Binding-site contacts:
Ligand atom C2 contacts residue GLU59 of chain 1.A at 3.2 Å.
Ligand atom C6 contacts residue TYR234 of chain 1.A at 4.3 Å (hydrophobic).
Ligand atom C3 contacts residue GLU59 of chain 1.A at 3.7 Å.
Ligand atom O3 contacts residue TYR58 of chain 1.A at 3.3 Å (h-bond).
Ligand atom O6 contacts residue ALA230 of chain 1.A at 3.9 Å.
Ligand atom O2 contacts residue GLU59 of chain 1.A at 3.0 Å (salt-bridge).
Ligand atom O3 contacts residue TRP235 of chain 1.A at 3.5 Å (h-bond).
Ligand atom C6 contacts residue ASN231 of chain 1.A at 3.8 Å.
Ligand atom O3 contacts residue LYS265 of chain 1.A at 2.9 Å (salt-bridge).
Ligand atom C5 contacts residue ASN231 of chain 1.A at 4.3 Å.
Ligand atom C6 contacts residue TYR58 of chain 1.A at 4.2 Å (hydrophobic).
Ligand atom C3 contacts residue SER62 of chain 1.A at 3.5 Å.
Ligand atom O3 contacts residue GLU59 of chain 1.A at 3.1 Å (salt-bridge).
Ligand atom C2 contacts residue LYS265 of chain 1.A at 3.6 Å.
Ligand atom O1 contacts residue GLN40 of chain 1.A at 3.1 Å (h-bond).
Ligand atom O4 contacts residue TYR58 of chain 1.A at 3.3 Å (h-bond).
Ligand atom C4 contacts residue TYR58 of chain 1.A at 4.3 Å (hydrophobic).
Ligand atom O1 contacts residue GLN399 of chain 1.A at 3.6 Å.
Ligand atom C2 contacts residue GLN40 of chain 1.A at 3.8 Å.
Ligand atom C3 contacts residue TRP235 of chain 1.A at 3.6 Å (hydrophobic).
Ligand atom O2 contacts residue ASN35 of chain 1.A at 3.2 Å (h-bond).
Ligand atom O6 contacts residue TYR234 of chain 1.A at 4.1 Å.
Ligand atom C4 contacts residue ASN231 of chain 1.A at 3.4 Å.
Ligand atom C5 contacts residue TYR234 of chain 1.A at 3.8 Å (hydrophobic).
Ligand atom C4 contacts residue TRP235 of chain 1.A at 3.8 Å (hydrophobic).
Ligand atom C5 contacts residue GLN399 of chain 1.A at 4.0 Å.
Ligand atom C6 contacts residue GLN399 of chain 1.A at 3.3 Å.
Ligand atom C1 contacts residue GLN399 of chain 1.A at 3.9 Å.
Ligand atom O2 contacts residue GLN40 of chain 1.A at 2.8 Å (h-bond).
Ligand atom C3 contacts residue LYS265 of chain 1.A at 3.5 Å.
Ligand atom C4 contacts residue SER62 of chain 1.A at 3.3 Å.
Ligand atom O2 contacts residue LYS265 of chain 1.A at 2.8 Å (salt-bridge).
Ligand atom O4 contacts residue SER62 of chain 1.A at 3.0 Å (h-bond).
Ligand atom O4 contacts residue ASN231 of chain 1.A at 2.7 Å (h-bond).
Ligand atom C6 contacts residue ALA230 of chain 1.A at 3.7 Å (hydrophobic).
Ligand atom O1 contacts residue PHE395 of chain 1.A at 3.7 Å.
Ligand atom O3 contacts residue SER62 of chain 1.A at 2.6 Å (h-bond).
Ligand atom C1 contacts residue GLN40 of chain 1.A at 3.9 Å.
Ligand atom O6 contacts residue GLN399 of chain 1.A at 2.7 Å (h-bond).
Ligand atom O5 contacts residue GLN399 of chain 1.A at 3.0 Å (h-bond).

This small molecule binds to this protein.
Small molecule (SMILES): OC[C@H]1O[C@@H](O)[C@H](O)[C@@H](O)[C@H]1O

Sequence of chain 1.A:
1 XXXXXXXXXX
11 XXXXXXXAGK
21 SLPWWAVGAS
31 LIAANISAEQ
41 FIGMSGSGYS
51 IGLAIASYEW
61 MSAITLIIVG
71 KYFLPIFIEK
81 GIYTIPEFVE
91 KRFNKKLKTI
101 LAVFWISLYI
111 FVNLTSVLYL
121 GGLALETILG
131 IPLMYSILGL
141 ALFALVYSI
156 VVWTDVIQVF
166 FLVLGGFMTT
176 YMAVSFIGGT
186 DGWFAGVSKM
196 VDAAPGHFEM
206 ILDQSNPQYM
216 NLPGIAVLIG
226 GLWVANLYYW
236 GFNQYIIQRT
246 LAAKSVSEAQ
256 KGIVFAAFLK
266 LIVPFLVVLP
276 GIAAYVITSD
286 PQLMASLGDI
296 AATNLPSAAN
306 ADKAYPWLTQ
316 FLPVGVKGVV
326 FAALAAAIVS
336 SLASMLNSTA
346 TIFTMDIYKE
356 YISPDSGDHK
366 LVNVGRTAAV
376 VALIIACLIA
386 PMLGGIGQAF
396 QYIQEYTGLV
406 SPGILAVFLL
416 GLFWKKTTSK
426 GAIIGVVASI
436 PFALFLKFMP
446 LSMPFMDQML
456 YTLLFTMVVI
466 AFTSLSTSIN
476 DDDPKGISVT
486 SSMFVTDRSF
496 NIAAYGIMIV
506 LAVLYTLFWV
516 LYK